Binding-site contacts:
Ligand atom O5 contacts residue SER308 of chain 1.A at 4.1 Å.
Ligand atom C4 contacts residue GLY310 of chain 1.A at 3.9 Å.
Ligand atom C3 contacts residue SER308 of chain 1.A at 4.0 Å.
Ligand atom C1 contacts residue ASN306 of chain 1.A at 1.5 Å.
Ligand atom C3 contacts residue ASN306 of chain 1.A at 3.9 Å.
Ligand atom O3 contacts residue ASP309 of chain 1.A at 4.5 Å.
Ligand atom C6 contacts residue SER308 of chain 1.A at 3.9 Å.
Ligand atom O4 contacts residue GLY310 of chain 1.A at 3.4 Å.
Ligand atom O3 contacts residue GLY310 of chain 1.A at 4.4 Å.
Ligand atom C4 contacts residue SER308 of chain 1.A at 3.9 Å.
Ligand atom O7 contacts residue ASN306 of chain 1.A at 3.9 Å.
Ligand atom C7 contacts residue ASN306 of chain 1.A at 3.7 Å.
Ligand atom N2 contacts residue ASN306 of chain 1.A at 3.1 Å (h-bond).
Ligand atom C2 contacts residue ASN306 of chain 1.A at 2.6 Å.
Ligand atom O3 contacts residue SER308 of chain 1.A at 3.9 Å.
Ligand atom C2 contacts residue SER308 of chain 1.A at 3.7 Å.
Ligand atom N2 contacts residue SER308 of chain 1.A at 4.5 Å.
Ligand atom C5 contacts residue ASN306 of chain 1.A at 3.7 Å.
Ligand atom C4 contacts residue ASN306 of chain 1.A at 4.3 Å.
Ligand atom O5 contacts residue ASN306 of chain 1.A at 2.3 Å (h-bond).
Ligand atom C5 contacts residue SER308 of chain 1.A at 4.4 Å.

This protein binds this small molecule.
Small molecule (SMILES): CC(=O)N[C@@H]1[C@@H](O)[C@H](O)[C@@H](CO)O[C@H]1O

Sequence of chain 1.A:
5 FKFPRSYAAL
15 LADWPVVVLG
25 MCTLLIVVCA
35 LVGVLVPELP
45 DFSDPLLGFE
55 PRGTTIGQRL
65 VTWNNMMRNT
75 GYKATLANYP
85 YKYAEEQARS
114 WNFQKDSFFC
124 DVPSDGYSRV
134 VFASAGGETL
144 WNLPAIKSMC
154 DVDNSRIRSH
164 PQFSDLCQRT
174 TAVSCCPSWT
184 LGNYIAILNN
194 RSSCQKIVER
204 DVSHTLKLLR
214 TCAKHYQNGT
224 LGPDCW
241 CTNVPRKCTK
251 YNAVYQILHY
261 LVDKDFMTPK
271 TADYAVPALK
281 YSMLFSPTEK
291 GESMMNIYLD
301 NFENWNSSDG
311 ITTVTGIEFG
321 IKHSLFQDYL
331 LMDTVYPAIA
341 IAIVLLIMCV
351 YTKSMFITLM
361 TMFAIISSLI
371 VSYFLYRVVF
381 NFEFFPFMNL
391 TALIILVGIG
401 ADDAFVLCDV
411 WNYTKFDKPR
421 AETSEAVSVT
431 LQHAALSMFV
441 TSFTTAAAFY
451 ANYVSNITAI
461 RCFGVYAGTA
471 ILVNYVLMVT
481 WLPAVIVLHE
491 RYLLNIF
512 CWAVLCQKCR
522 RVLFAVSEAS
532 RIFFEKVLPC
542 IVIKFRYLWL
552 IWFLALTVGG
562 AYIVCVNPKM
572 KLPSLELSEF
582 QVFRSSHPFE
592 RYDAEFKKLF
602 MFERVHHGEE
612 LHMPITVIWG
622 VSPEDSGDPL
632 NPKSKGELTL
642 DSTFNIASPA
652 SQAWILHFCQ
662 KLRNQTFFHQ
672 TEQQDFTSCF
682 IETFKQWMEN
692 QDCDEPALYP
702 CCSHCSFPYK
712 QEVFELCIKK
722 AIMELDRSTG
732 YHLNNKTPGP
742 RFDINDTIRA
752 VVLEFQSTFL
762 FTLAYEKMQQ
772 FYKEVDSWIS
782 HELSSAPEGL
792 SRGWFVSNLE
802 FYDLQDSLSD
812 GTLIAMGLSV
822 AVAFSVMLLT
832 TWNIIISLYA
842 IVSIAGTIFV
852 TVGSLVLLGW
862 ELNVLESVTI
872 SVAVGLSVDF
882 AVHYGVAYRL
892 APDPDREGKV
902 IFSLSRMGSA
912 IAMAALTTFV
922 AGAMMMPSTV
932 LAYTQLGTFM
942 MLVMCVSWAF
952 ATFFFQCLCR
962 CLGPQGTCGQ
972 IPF